A protein and the small-molecule ligand that binds it are described below.
Small molecule (SMILES): C=C(NCc1c(COP(=O)(O)O)cnc(C)c1O)C(=O)O

Binding-site contacts:
Ligand atom O contacts residue ALA126 of chain 1.B at 3.1 Å (h-bond).
Ligand atom OP4 contacts residue LYS101 of chain 1.B at 3.3 Å (salt-bridge).
Ligand atom O3A contacts residue GLN128 of chain 1.B at 3.5 Å.
Ligand atom C contacts residue GLY125 of chain 1.B at 3.5 Å.
Ligand atom P contacts residue GLY248 of chain 1.B at 3.5 Å.
Ligand atom C2A contacts residue SER390 of chain 1.B at 3.7 Å.
Ligand atom CA contacts residue LYS101 of chain 1.B at 3.6 Å.
Ligand atom C contacts residue HIS129 of chain 1.B at 3.6 Å.
Ligand atom OP2 contacts residue SER249 of chain 1.B at 2.7 Å (h-bond).
Ligand atom P contacts residue SER249 of chain 1.B at 3.4 Å.
Ligand atom N1 contacts residue SER390 of chain 1.B at 2.6 Å (h-bond).
Ligand atom N1 contacts residue GLU364 of chain 1.B at 3.5 Å.
Ligand atom OP3 contacts residue GLY246 of chain 1.B at 2.7 Å (h-bond).
Ligand atom N1 contacts residue HIS100 of chain 1.B at 3.7 Å.
Ligand atom OXT contacts residue HIS129 of chain 1.B at 3.3 Å.
Ligand atom OP1 contacts residue HIS100 of chain 1.B at 3.2 Å (h-bond).
Ligand atom C6 contacts residue GLU364 of chain 1.B at 3.6 Å.
Ligand atom OP2 contacts residue GLY248 of chain 1.B at 3.3 Å (h-bond).
Ligand atom C6 contacts residue SER390 of chain 1.B at 3.4 Å.
Ligand atom O3A contacts residue ALA126 of chain 1.B at 3.7 Å.
Ligand atom C contacts residue THR124 of chain 1.B at 3.3 Å.
Ligand atom OP2 contacts residue LYS101 of chain 1.B at 3.2 Å (salt-bridge).
Ligand atom O contacts residue THR124 of chain 1.B at 3.2 Å (h-bond).
Ligand atom C4A contacts residue LYS101 of chain 1.B at 3.6 Å.
Ligand atom O contacts residue HIS129 of chain 1.B at 3.3 Å (h-bond).
Ligand atom C5A contacts residue GLY317 of chain 1.B at 3.6 Å.
Ligand atom N contacts residue LYS101 of chain 1.B at 3.2 Å.
Ligand atom O contacts residue GLN128 of chain 1.B at 2.9 Å (h-bond).
Ligand atom OP3 contacts residue GLY248 of chain 1.B at 2.9 Å (h-bond).
Ligand atom C2 contacts residue SER390 of chain 1.B at 3.6 Å.
Ligand atom O contacts residue GLY127 of chain 1.B at 3.0 Å (h-bond).
Ligand atom OP1 contacts residue SER249 of chain 1.B at 3.1 Å (h-bond).
Ligand atom OXT contacts residue THR124 of chain 1.B at 2.7 Å (h-bond).
Ligand atom C contacts residue ALA126 of chain 1.B at 3.5 Å (hydrophobic).
Ligand atom OXT contacts residue GLY125 of chain 1.B at 3.0 Å (h-bond).
Ligand atom OP3 contacts residue GLY247 of chain 1.B at 3.1 Å (h-bond).
Ligand atom OP1 contacts residue ASN250 of chain 1.B at 2.6 Å (h-bond).
Ligand atom C2A contacts residue GLY391 of chain 1.B at 3.7 Å.
Ligand atom OP2 contacts residue THR204 of chain 1.B at 2.7 Å (h-bond).
Ligand atom C4A contacts residue GLY317 of chain 1.B at 3.5 Å.

Sequence of chain 1.B:
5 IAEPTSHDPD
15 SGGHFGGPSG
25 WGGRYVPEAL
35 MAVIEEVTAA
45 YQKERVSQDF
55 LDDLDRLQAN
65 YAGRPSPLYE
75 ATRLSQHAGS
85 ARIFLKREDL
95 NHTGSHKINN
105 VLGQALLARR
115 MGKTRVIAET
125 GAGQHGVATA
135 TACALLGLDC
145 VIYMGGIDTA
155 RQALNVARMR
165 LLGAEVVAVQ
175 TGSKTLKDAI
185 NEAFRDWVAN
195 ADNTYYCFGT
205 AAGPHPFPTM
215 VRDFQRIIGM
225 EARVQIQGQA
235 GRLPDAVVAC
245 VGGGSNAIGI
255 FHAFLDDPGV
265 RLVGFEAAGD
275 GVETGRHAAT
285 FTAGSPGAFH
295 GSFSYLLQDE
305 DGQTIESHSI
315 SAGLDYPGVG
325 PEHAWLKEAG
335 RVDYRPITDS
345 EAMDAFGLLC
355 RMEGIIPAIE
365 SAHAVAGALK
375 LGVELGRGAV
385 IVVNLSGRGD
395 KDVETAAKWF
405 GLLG